The protein below binds the small molecule below.
Small molecule (SMILES): Cc1ccc2nc(NCc3cc(C)nn3C)[nH]c2n1

Binding-site contacts:
Ligand atom C17 contacts residue GLY9 of chain 1.B at 3.8 Å.
Ligand atom C3 contacts residue LEU73 of chain 1.B at 3.8 Å (hydrophobic).
Ligand atom C10 contacts residue LEU109 of chain 1.B at 4.0 Å (hydrophobic).
Ligand atom C14 contacts residue DMS1 of chain 1.O at 3.7 Å.
Ligand atom C7 contacts residue MET74 of chain 1.B at 4.1 Å (hydrophobic).
Ligand atom N11 contacts residue SER39 of chain 1.B at 4.1 Å.
Ligand atom N11 contacts residue ALA37 of chain 1.B at 3.4 Å.
Ligand atom N6 contacts residue MET74 of chain 1.B at 3.7 Å.
Ligand atom C4 contacts residue DMS1 of chain 1.O at 3.9 Å.
Ligand atom N19 contacts residue MET74 of chain 1.B at 4.1 Å.
Ligand atom C1 contacts residue MET74 of chain 1.B at 4.0 Å (hydrophobic).
Ligand atom N5 contacts residue DMS1 of chain 1.O at 3.8 Å.
Ligand atom C1 contacts residue ASP72 of chain 1.B at 4.0 Å.
Ligand atom C3 contacts residue MET74 of chain 1.B at 3.5 Å (hydrophobic).
Ligand atom C17 contacts residue PRO8 of chain 1.B at 3.9 Å (hydrophobic).
Ligand atom N2 contacts residue MET74 of chain 1.B at 3.0 Å (h-bond).
Ligand atom C13 contacts residue MET74 of chain 1.B at 3.8 Å (hydrophobic).
Ligand atom C14 contacts residue ALA37 of chain 1.B at 3.5 Å (hydrophobic).
Ligand atom N19 contacts residue ASP72 of chain 1.B at 3.1 Å (salt-bridge).
Ligand atom C17 contacts residue DMS1 of chain 1.O at 3.4 Å.
Ligand atom C13 contacts residue PHE70 of chain 1.B at 3.7 Å (hydrophobic).
Ligand atom C14 contacts residue MET74 of chain 1.B at 3.9 Å (hydrophobic).
Ligand atom C10 contacts residue MET105 of chain 1.B at 3.4 Å (hydrophobic).
Ligand atom C13 contacts residue ALA37 of chain 1.B at 3.7 Å (hydrophobic).
Ligand atom C18 contacts residue ASP72 of chain 1.B at 4.0 Å.
Ligand atom C16 contacts residue SER39 of chain 1.B at 3.5 Å.
Ligand atom N15 contacts residue ALA37 of chain 1.B at 3.4 Å.
Ligand atom C12 contacts residue ALA37 of chain 1.B at 3.6 Å (hydrophobic).
Ligand atom C8 contacts residue LEU102 of chain 1.B at 3.6 Å (hydrophobic).
Ligand atom C9 contacts residue DMS1 of chain 1.O at 3.8 Å.
Ligand atom C4 contacts residue MET74 of chain 1.B at 3.8 Å (hydrophobic).
Ligand atom C16 contacts residue ALA37 of chain 1.B at 4.0 Å (hydrophobic).
Ligand atom N15 contacts residue DMS1 of chain 1.O at 3.5 Å.
Ligand atom N6 contacts residue LEU73 of chain 1.B at 3.6 Å.
Ligand atom C10 contacts residue ASN106 of chain 1.B at 3.5 Å.
Ligand atom C16 contacts residue SO41 of chain 1.J at 3.6 Å.
Ligand atom N11 contacts residue DMS1 of chain 1.O at 3.7 Å.
Ligand atom C18 contacts residue SO41 of chain 1.J at 3.7 Å.
Ligand atom C17 contacts residue MET74 of chain 1.B at 3.8 Å (hydrophobic).
Ligand atom N2 contacts residue LEU73 of chain 1.B at 3.7 Å.

Sequence of chain 1.B:
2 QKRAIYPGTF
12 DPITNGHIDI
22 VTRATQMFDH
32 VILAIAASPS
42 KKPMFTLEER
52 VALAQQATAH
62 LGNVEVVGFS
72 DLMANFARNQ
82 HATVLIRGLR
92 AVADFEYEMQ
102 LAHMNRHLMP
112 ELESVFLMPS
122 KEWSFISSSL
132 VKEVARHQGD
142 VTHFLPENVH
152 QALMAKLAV